Sequence of chain 1.A:
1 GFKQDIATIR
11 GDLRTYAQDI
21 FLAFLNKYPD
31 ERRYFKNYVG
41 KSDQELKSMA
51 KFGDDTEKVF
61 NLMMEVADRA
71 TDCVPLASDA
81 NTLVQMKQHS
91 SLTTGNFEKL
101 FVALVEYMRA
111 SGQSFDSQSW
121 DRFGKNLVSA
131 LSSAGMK

This protein binds this small molecule.
Small molecule (SMILES): Oc1ccc(Br)cc1

Binding-site contacts:
Ligand atom C6 contacts residue VAL59 of chain 1.A at 3.4 Å (hydrophobic).
Ligand atom C4 contacts residue PHE35 of chain 1.A at 4.2 Å (hydrophobic).
Ligand atom C1 contacts residue VAL59 of chain 1.A at 3.3 Å (hydrophobic).
Ligand atom O1 contacts residue VAL59 of chain 1.A at 3.8 Å.
Ligand atom C6 contacts residue HEM1 of chain 1.C at 3.4 Å.
Ligand atom C3 contacts residue PHE21 of chain 1.A at 3.3 Å (hydrophobic).
Ligand atom C2 contacts residue ASP55 of chain 1.A at 4.4 Å.
Ligand atom C1 contacts residue PHE35 of chain 1.A at 3.6 Å (hydrophobic).
Ligand atom BR4 contacts residue HEM1 of chain 1.C at 3.9 Å.
Ligand atom C5 contacts residue VAL59 of chain 1.A at 3.7 Å (hydrophobic).
Ligand atom C2 contacts residue PHE21 of chain 1.A at 3.9 Å (hydrophobic).
Ligand atom C2 contacts residue VAL59 of chain 1.A at 3.4 Å (hydrophobic).
Ligand atom C1 contacts residue PHE21 of chain 1.A at 4.5 Å (hydrophobic).
Ligand atom C4 contacts residue HEM1 of chain 1.C at 4.3 Å.
Ligand atom O1 contacts residue HEM1 of chain 1.C at 3.6 Å.
Ligand atom O1 contacts residue TYR38 of chain 1.A at 4.3 Å.
Ligand atom O1 contacts residue PHE35 of chain 1.A at 4.0 Å.
Ligand atom BR4 contacts residue LEU100 of chain 1.A at 3.7 Å.
Ligand atom BR4 contacts residue VAL59 of chain 1.A at 3.9 Å.
Ligand atom C5 contacts residue PHE35 of chain 1.A at 3.6 Å (hydrophobic).
Ligand atom C3 contacts residue VAL59 of chain 1.A at 3.7 Å (hydrophobic).
Ligand atom C4 contacts residue VAL59 of chain 1.A at 3.6 Å (hydrophobic).
Ligand atom C6 contacts residue PHE35 of chain 1.A at 3.2 Å (hydrophobic).
Ligand atom C2 contacts residue PHE35 of chain 1.A at 4.3 Å (hydrophobic).
Ligand atom O1 contacts residue ASP55 of chain 1.A at 4.0 Å.
Ligand atom C5 contacts residue PHE21 of chain 1.A at 4.3 Å (hydrophobic).
Ligand atom C4 contacts residue PHE21 of chain 1.A at 3.6 Å (hydrophobic).
Ligand atom C2 contacts residue THR56 of chain 1.A at 4.0 Å.
Ligand atom BR4 contacts residue PHE21 of chain 1.A at 3.9 Å.
Ligand atom C1 contacts residue ASP55 of chain 1.A at 4.4 Å.
Ligand atom C5 contacts residue HEM1 of chain 1.C at 3.4 Å.